The small molecule below binds the protein below.
Small molecule (SMILES): C[C@H](NC(=O)[C@H](Cc1ccccc1)NC(=O)[C@H](CNC(=O)CS[P](=O)(O)O[P](=O)(O)O[P](=O)(O)OC[C@H]1O[C@@H](n2cnc3c(N)ncnc32)[C@H](O)[C@@H]1O)NC(=O)[C@@H](NC(=O)[C@@H](NC(=O)[C@H](CCCN=C(N)N)NC(=O)[C@@H]1CCCN1C(=O)[C@H](CCCN=C(N)N)NC(=O)CN)[C@@H](C)O)[C@@H](C)O)C(=O)N[C@H](C=O)CCC(=O)O

Sequence of chain 1.A:
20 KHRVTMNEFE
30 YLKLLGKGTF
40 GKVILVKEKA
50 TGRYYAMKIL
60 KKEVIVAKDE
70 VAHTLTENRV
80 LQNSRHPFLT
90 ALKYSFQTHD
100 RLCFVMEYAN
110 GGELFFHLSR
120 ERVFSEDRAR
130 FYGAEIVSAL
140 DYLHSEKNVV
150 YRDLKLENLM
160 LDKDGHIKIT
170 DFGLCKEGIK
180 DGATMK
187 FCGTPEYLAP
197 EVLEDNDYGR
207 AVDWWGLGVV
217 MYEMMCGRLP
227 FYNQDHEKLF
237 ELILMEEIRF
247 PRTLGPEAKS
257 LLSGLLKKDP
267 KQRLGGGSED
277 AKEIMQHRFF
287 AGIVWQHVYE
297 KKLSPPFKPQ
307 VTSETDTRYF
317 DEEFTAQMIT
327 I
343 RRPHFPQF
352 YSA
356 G

Binding-site contacts:
Ligand atom NH2 contacts residue GLU156 of chain 1.A at 2.8 Å (salt-bridge).
Ligand atom O contacts residue CYS188 of chain 1.A at 3.4 Å.
Ligand atom NE contacts residue GLU219 of chain 1.A at 2.9 Å (salt-bridge).
Ligand atom CD1 contacts residue GLY189 of chain 1.A at 3.1 Å.
Ligand atom CZ contacts residue PHE187 of chain 1.A at 3.3 Å (hydrophobic).
Ligand atom N contacts residue PHE187 of chain 1.A at 3.1 Å (h-bond).
Ligand atom O4' contacts residue VAL42 of chain 1.A at 3.3 Å.
Ligand atom O1B contacts residue THR38 of chain 1.A at 3.2 Å (h-bond).
Ligand atom CB contacts residue GLY189 of chain 1.A at 3.4 Å.
Ligand atom OG1 contacts residue GLU156 of chain 1.A at 2.8 Å (salt-bridge).
Ligand atom O5' contacts residue GLY37 of chain 1.A at 3.4 Å.
Ligand atom N contacts residue GLY189 of chain 1.A at 2.9 Å (h-bond).
Ligand atom O contacts residue GLY189 of chain 1.A at 3.1 Å (h-bond).
Ligand atom CB contacts residue HIS72 of chain 1.A at 3.3 Å.
Ligand atom CB contacts residue THR190 of chain 1.A at 3.4 Å.
Ligand atom CA contacts residue GLY189 of chain 1.A at 3.3 Å.
Ligand atom OG1 contacts residue LYS154 of chain 1.A at 3.3 Å (salt-bridge).
Ligand atom N contacts residue GLU156 of chain 1.A at 2.8 Å (salt-bridge).
Ligand atom N3 contacts residue PHE316 of chain 1.A at 3.3 Å.
Ligand atom OG1 contacts residue THR190 of chain 1.A at 3.2 Å.
Ligand atom NE contacts residue GLU112 of chain 1.A at 3.3 Å (salt-bridge).
Ligand atom PA contacts residue MN1 of chain 1.K at 3.1 Å.
Ligand atom CE2 contacts residue PHE187 of chain 1.A at 3.3 Å (hydrophobic).
Ligand atom O3A contacts residue GLY37 of chain 1.A at 3.4 Å.
Ligand atom O3B contacts residue MN1 of chain 1.K at 2.6 Å.
Ligand atom CB contacts residue THR190 of chain 1.A at 3.4 Å.
Ligand atom N1 contacts residue ALA108 of chain 1.A at 3.2 Å (h-bond).
Ligand atom O2' contacts residue GLU112 of chain 1.A at 2.8 Å (salt-bridge).
Ligand atom CB contacts residue PGE1 of chain 1.G at 3.4 Å.
Ligand atom CG2 contacts residue GLU192 of chain 1.A at 3.2 Å.
Ligand atom O2A contacts residue MN1 of chain 1.K at 1.9 Å.
Ligand atom N contacts residue LYS154 of chain 1.A at 3.4 Å (salt-bridge).
Ligand atom NH1 contacts residue GLU112 of chain 1.A at 2.8 Å (salt-bridge).
Ligand atom NH2 contacts residue TYR193 of chain 1.A at 2.9 Å (h-bond).
Ligand atom O3G contacts residue THR38 of chain 1.A at 3.4 Å (h-bond).
Ligand atom PB contacts residue MN1 of chain 1.K at 3.1 Å.
Ligand atom O2B contacts residue MN1 of chain 1.K at 2.4 Å.
Ligand atom N6 contacts residue GLU106 of chain 1.A at 3.0 Å (salt-bridge).
Ligand atom CA contacts residue THR190 of chain 1.A at 3.4 Å.
Ligand atom NH1 contacts residue GLU156 of chain 1.A at 2.9 Å (salt-bridge).